A small-molecule ligand and the protein it binds are described below.
Small molecule (SMILES): CC(C)CC(=O)N[C@H](C(=O)N[C@H](C(=O)N[C@@H](CC(C)C)[C@@H](O)CC(=O)N[C@@H](C)C(=O)N[C@@H](CC(C)C)[C@@H](O)CC(=O)O)C(C)C)C(C)C

Sequence of chain 2.B:
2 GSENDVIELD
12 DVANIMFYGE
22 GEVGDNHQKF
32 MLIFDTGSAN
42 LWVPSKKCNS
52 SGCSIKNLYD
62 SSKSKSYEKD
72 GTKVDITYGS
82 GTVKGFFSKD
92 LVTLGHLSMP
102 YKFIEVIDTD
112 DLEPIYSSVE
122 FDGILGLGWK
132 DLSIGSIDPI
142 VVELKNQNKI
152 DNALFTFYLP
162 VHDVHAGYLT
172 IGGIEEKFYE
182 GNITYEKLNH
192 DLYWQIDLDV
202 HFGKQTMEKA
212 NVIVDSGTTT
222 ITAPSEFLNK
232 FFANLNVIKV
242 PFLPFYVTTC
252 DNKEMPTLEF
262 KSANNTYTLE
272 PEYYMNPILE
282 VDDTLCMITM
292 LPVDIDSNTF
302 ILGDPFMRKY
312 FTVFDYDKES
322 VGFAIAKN

Binding-site contacts:
Ligand atom OH contacts residue ASP36 of chain 2.B at 2.5 Å (salt-bridge).
Ligand atom O contacts residue TYR79 of chain 2.B at 3.2 Å.
Ligand atom O contacts residue TYR79 of chain 2.B at 3.6 Å.
Ligand atom CG1 contacts residue LEU292 of chain 2.B at 3.6 Å (hydrophobic).
Ligand atom OH contacts residue THR78 of chain 2.B at 3.2 Å (h-bond).
Ligand atom OH contacts residue GLY218 of chain 2.B at 3.6 Å (h-bond).
Ligand atom CM contacts residue GLY38 of chain 2.B at 3.6 Å.
Ligand atom O contacts residue GLY80 of chain 2.B at 3.2 Å (h-bond).
Ligand atom O contacts residue TYR194 of chain 2.B at 2.6 Å (h-bond).
Ligand atom OH contacts residue ASP216 of chain 2.B at 2.5 Å (salt-bridge).
Ligand atom CB contacts residue GLY218 of chain 2.B at 3.4 Å.
Ligand atom O contacts residue GLY80 of chain 2.B at 3.1 Å (h-bond).
Ligand atom C contacts residue SER81 of chain 2.B at 3.5 Å.
Ligand atom N contacts residue SER81 of chain 2.B at 2.8 Å (h-bond).
Ligand atom CG1 contacts residue THR221 of chain 2.B at 3.7 Å.
Ligand atom CH contacts residue ASP216 of chain 2.B at 3.5 Å.
Ligand atom CB contacts residue GLY38 of chain 2.B at 3.6 Å.
Ligand atom CD1 contacts residue THR78 of chain 2.B at 3.6 Å.
Ligand atom O contacts residue THR219 of chain 2.B at 3.2 Å.
Ligand atom C contacts residue TYR194 of chain 2.B at 3.6 Å (hydrophobic).
Ligand atom CB contacts residue ASP36 of chain 2.B at 3.4 Å.
Ligand atom CG contacts residue GLY218 of chain 2.B at 3.6 Å.
Ligand atom CM contacts residue ASP216 of chain 2.B at 3.5 Å.
Ligand atom N contacts residue THR219 of chain 2.B at 3.7 Å.
Ligand atom CA contacts residue THR78 of chain 2.B at 3.3 Å.
Ligand atom CG1 contacts residue SER81 of chain 2.B at 3.6 Å.
Ligand atom N contacts residue THR220 of chain 2.B at 3.0 Å (h-bond).
Ligand atom N contacts residue GLY218 of chain 2.B at 3.2 Å (h-bond).
Ligand atom CD2 contacts residue ILE34 of chain 2.B at 3.6 Å (hydrophobic).
Ligand atom CA contacts residue SER81 of chain 2.B at 3.4 Å.
Ligand atom CA contacts residue THR220 of chain 2.B at 3.5 Å.
Ligand atom O contacts residue THR220 of chain 2.B at 3.1 Å (h-bond).
Ligand atom CH contacts residue ASP36 of chain 2.B at 3.0 Å.
Ligand atom C contacts residue THR78 of chain 2.B at 3.5 Å.
Ligand atom N contacts residue GLY38 of chain 2.B at 3.0 Å (h-bond).
Ligand atom CB contacts residue SER39 of chain 2.B at 3.4 Å.
Ligand atom N contacts residue THR78 of chain 2.B at 2.9 Å (h-bond).
Ligand atom CA contacts residue THR219 of chain 2.B at 3.6 Å.
Ligand atom CG2 contacts residue PRO245 of chain 2.B at 3.6 Å (hydrophobic).
Ligand atom O contacts residue SER81 of chain 2.B at 3.1 Å (h-bond).